Sequence of chain 33.A:
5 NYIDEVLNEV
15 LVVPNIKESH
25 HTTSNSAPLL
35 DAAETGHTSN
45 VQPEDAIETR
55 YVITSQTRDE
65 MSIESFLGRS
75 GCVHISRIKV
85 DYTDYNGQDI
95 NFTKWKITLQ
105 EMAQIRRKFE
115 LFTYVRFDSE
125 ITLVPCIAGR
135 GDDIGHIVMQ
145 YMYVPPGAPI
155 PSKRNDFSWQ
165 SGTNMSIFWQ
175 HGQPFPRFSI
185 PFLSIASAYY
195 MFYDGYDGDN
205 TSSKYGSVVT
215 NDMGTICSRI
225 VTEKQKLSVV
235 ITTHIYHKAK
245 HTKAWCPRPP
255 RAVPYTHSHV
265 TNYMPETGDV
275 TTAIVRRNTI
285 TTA

Binding-site contacts:
Ligand atom O1B contacts residue ILE125 of chain 33.A at 3.5 Å.
Ligand atom C5B contacts residue ILE125 of chain 33.A at 3.9 Å (hydrophobic).
Ligand atom C6B contacts residue ILE125 of chain 33.A at 3.6 Å (hydrophobic).
Ligand atom N2 contacts residue THR102 of chain 33.A at 4.2 Å.
Ligand atom C4B contacts residue ILE220 of chain 33.A at 4.0 Å (hydrophobic).
Ligand atom C5A contacts residue ILE220 of chain 33.A at 3.9 Å (hydrophobic).
Ligand atom C2A contacts residue ILE220 of chain 33.A at 3.8 Å (hydrophobic).
Ligand atom C3 contacts residue LEU103 of chain 33.A at 4.1 Å (hydrophobic).
Ligand atom CL1 contacts residue ILE239 of chain 33.A at 3.8 Å.
Ligand atom CL1 contacts residue ILE125 of chain 33.A at 3.5 Å.
Ligand atom C3B contacts residue ILE125 of chain 33.A at 3.5 Å (hydrophobic).
Ligand atom C5A contacts residue MET146 of chain 33.A at 3.7 Å (hydrophobic).
Ligand atom C2A contacts residue PHE182 of chain 33.A at 4.2 Å (hydrophobic).
Ligand atom CL2 contacts residue LEU187 of chain 33.A at 3.9 Å.
Ligand atom C4A contacts residue TYR145 of chain 33.A at 3.3 Å (hydrophobic).
Ligand atom C4 contacts residue LEU103 of chain 33.A at 3.4 Å (hydrophobic).
Ligand atom O1 contacts residue MET217 of chain 33.A at 4.2 Å.
Ligand atom C4A contacts residue LEU127 of chain 33.A at 4.0 Å (hydrophobic).
Ligand atom C3B contacts residue ILE220 of chain 33.A at 4.2 Å (hydrophobic).
Ligand atom C31 contacts residue GLN104 of chain 33.A at 3.6 Å.
Ligand atom C2B contacts residue ILE125 of chain 33.A at 3.1 Å (hydrophobic).
Ligand atom C5 contacts residue LEU103 of chain 33.A at 3.8 Å (hydrophobic).
Ligand atom C6B contacts residue ILE184 of chain 33.A at 4.1 Å (hydrophobic).
Ligand atom CL2 contacts residue TYR147 of chain 33.A at 3.4 Å.
Ligand atom C5A contacts residue TYR145 of chain 33.A at 3.8 Å (hydrophobic).
Ligand atom C31 contacts residue MET195 of chain 33.A at 3.5 Å (hydrophobic).
Ligand atom N3A contacts residue LEU127 of chain 33.A at 4.1 Å.
Ligand atom C4C contacts residue MET217 of chain 33.A at 4.2 Å (hydrophobic).
Ligand atom C4A contacts residue ILE220 of chain 33.A at 4.1 Å (hydrophobic).
Ligand atom C5A contacts residue TYR147 of chain 33.A at 4.1 Å (hydrophobic).
Ligand atom CL2 contacts residue ILE184 of chain 33.A at 3.9 Å.
Ligand atom C4B contacts residue ILE125 of chain 33.A at 3.9 Å (hydrophobic).
Ligand atom C1C contacts residue LEU103 of chain 33.A at 4.1 Å (hydrophobic).
Ligand atom C2C contacts residue MET217 of chain 33.A at 3.7 Å (hydrophobic).
Ligand atom C5B contacts residue TYR147 of chain 33.A at 3.9 Å (hydrophobic).
Ligand atom N2 contacts residue ASN215 of chain 33.A at 3.7 Å.
Ligand atom O1A contacts residue ILE220 of chain 33.A at 3.6 Å.
Ligand atom N3A contacts residue PHE182 of chain 33.A at 4.0 Å.
Ligand atom C1B contacts residue ILE125 of chain 33.A at 3.1 Å (hydrophobic).
Ligand atom O1A contacts residue TYR147 of chain 33.A at 4.0 Å.

A protein and the small-molecule ligand that binds it are described below.
Small molecule (SMILES): Cc1cc(CCCCCOc2c(Cl)cc(C3=NCCO3)cc2Cl)on1